Binding-site contacts:
Ligand atom C2 contacts residue ASP513 of chain 1.D at 3.3 Å.
Ligand atom N4 contacts residue GLY544 of chain 1.D at 2.8 Å (h-bond).
Ligand atom C4 contacts residue VAL543 of chain 1.D at 3.9 Å (hydrophobic).
Ligand atom P contacts residue TYR515 of chain 1.D at 3.5 Å.
Ligand atom C2 contacts residue TYR515 of chain 1.D at 4.0 Å (hydrophobic).
Ligand atom N4 contacts residue TYR515 of chain 1.D at 3.8 Å.
Ligand atom OP2 contacts residue TYR515 of chain 1.D at 2.6 Å (h-bond).
Ligand atom O4' contacts residue GLY544 of chain 1.D at 3.1 Å (h-bond).
Ligand atom C2 contacts residue HIS545 of chain 1.D at 3.7 Å.
Ligand atom C4 contacts residue TYR515 of chain 1.D at 3.6 Å (hydrophobic).
Ligand atom N3 contacts residue HIS545 of chain 1.D at 3.7 Å.
Ligand atom N3 contacts residue NAG1 of chain 1.V at 3.7 Å.
Ligand atom C4 contacts residue NAG1 of chain 1.V at 3.9 Å.
Ligand atom O2 contacts residue GLY544 of chain 1.D at 4.0 Å.
Ligand atom C5 contacts residue VAL543 of chain 1.D at 3.6 Å (hydrophobic).
Ligand atom N1 contacts residue GLY544 of chain 1.D at 3.6 Å.
Ligand atom C6 contacts residue GLY544 of chain 1.D at 3.6 Å.
Ligand atom C5' contacts residue GLY542 of chain 1.D at 3.6 Å.
Ligand atom N3 contacts residue TYR515 of chain 1.D at 3.7 Å.
Ligand atom N3 contacts residue ASP513 of chain 1.D at 2.6 Å (salt-bridge).
Ligand atom N4 contacts residue NAG1 of chain 1.V at 4.0 Å.
Ligand atom N4 contacts residue VAL570 of chain 1.D at 3.8 Å.
Ligand atom C2 contacts residue GLY544 of chain 1.D at 3.7 Å.
Ligand atom O2 contacts residue ASP513 of chain 1.D at 3.2 Å (salt-bridge).
Ligand atom C4 contacts residue ASP513 of chain 1.D at 3.6 Å.
Ligand atom C4 contacts residue ARG569 of chain 1.D at 4.0 Å.
Ligand atom C4 contacts residue GLY544 of chain 1.D at 3.6 Å.
Ligand atom C2' contacts residue TYR515 of chain 1.D at 3.7 Å (hydrophobic).
Ligand atom C5 contacts residue GLY544 of chain 1.D at 3.6 Å.
Ligand atom N4 contacts residue ASP513 of chain 1.D at 2.9 Å (salt-bridge).
Ligand atom O5' contacts residue GLY542 of chain 1.D at 3.9 Å.
Ligand atom O2 contacts residue HIS545 of chain 1.D at 3.9 Å.
Ligand atom C5 contacts residue TYR515 of chain 1.D at 3.7 Å (hydrophobic).
Ligand atom C6 contacts residue TYR515 of chain 1.D at 3.9 Å (hydrophobic).
Ligand atom O5' contacts residue TYR515 of chain 1.D at 3.3 Å (h-bond).
Ligand atom N4 contacts residue ARG569 of chain 1.D at 3.7 Å.
Ligand atom N3 contacts residue GLY544 of chain 1.D at 4.0 Å.
Ligand atom N4 contacts residue VAL543 of chain 1.D at 4.0 Å.
Ligand atom N4 contacts residue HIS545 of chain 1.D at 3.3 Å.
Ligand atom O2 contacts residue TYR515 of chain 1.D at 3.6 Å.

Sequence of chain 1.D:
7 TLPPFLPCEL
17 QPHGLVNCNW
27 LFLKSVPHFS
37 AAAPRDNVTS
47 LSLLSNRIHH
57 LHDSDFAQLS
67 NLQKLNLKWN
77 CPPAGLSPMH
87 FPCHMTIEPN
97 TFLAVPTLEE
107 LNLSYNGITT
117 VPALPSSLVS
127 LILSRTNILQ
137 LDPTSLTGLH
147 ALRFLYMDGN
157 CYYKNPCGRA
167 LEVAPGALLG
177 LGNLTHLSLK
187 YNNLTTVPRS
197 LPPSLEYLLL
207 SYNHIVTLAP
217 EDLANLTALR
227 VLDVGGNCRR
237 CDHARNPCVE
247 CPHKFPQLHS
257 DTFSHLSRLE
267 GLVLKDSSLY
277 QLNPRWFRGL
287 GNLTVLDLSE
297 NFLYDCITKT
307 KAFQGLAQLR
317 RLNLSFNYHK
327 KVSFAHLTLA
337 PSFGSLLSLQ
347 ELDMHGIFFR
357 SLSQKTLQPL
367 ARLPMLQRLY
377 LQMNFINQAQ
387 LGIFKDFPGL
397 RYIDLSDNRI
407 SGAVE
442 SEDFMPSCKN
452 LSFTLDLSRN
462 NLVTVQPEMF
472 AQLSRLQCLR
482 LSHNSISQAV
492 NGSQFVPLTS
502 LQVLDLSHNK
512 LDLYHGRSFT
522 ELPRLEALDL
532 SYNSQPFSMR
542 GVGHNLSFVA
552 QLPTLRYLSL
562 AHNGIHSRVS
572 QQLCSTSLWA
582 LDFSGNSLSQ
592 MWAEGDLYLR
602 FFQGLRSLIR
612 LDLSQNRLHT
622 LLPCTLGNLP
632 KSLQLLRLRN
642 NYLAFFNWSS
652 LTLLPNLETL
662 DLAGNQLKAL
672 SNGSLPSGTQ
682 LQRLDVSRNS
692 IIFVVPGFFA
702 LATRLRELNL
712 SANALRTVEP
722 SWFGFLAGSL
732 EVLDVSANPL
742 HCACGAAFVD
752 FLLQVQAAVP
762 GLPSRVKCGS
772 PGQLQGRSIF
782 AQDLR

This small molecule binds to this protein.
Small molecule (SMILES): Nc1ccn([C@H]2C[C@H](O[P](=O)(O)OC[C@H]3O[C@@H](n4cnc5c(=O)nc(N)[nH]c54)C[C@@H]3O[P](=O)(O)OC[C@H]3O[C@@H](n4ccc(N)nc4=O)C[C@@H]3O[P](=O)(O)OC[C@H]3O[C@@H](n4cnc5c(N)ncnc54)C[C@@H]3O[P](=O)(O)OC[C@H]3O[C@@H](n4ccc(N)nc4=O)C[C@@H]3O)[C@@H](CO[P](=O)(O)O[C@H]3C[C@H](n4ccc(N)nc4=O)O[C@@H]3CO)O2)c(=O)n1